A small-molecule ligand and the protein it binds are described below.
Small molecule (SMILES): [H]/N=C(\N)c1ccc(C[C@H](O)C(=O)O)cc1

Binding-site contacts:
Ligand atom O1 contacts residue GLN191 of chain 1.A at 3.4 Å (h-bond).
Ligand atom C2 contacts residue SER194 of chain 1.A at 1.4 Å.
Ligand atom O2 contacts residue ASP193 of chain 1.A at 3.2 Å (salt-bridge).
Ligand atom C2 contacts residue HIS44 of chain 1.A at 3.6 Å.
Ligand atom N2 contacts residue GLY225 of chain 1.A at 3.9 Å.
Ligand atom C contacts residue TRP214 of chain 1.A at 3.7 Å (hydrophobic).
Ligand atom C3' contacts residue GLY217 of chain 1.A at 3.7 Å.
Ligand atom C6' contacts residue SER213 of chain 1.A at 3.7 Å.
Ligand atom C1 contacts residue HIS44 of chain 1.A at 3.7 Å.
Ligand atom O2 contacts residue SER194 of chain 1.A at 2.3 Å (h-bond).
Ligand atom C5' contacts residue TRP214 of chain 1.A at 3.9 Å (hydrophobic).
Ligand atom C6' contacts residue VAL212 of chain 1.A at 3.7 Å (hydrophobic).
Ligand atom O2 contacts residue CYS190 of chain 1.A at 3.4 Å (h-bond).
Ligand atom C4' contacts residue TRP214 of chain 1.A at 3.8 Å (hydrophobic).
Ligand atom C6' contacts residue SER194 of chain 1.A at 3.1 Å.
Ligand atom O1 contacts residue GLY192 of chain 1.A at 2.8 Å (h-bond).
Ligand atom C contacts residue SER189 of chain 1.A at 3.4 Å.
Ligand atom C5' contacts residue SER189 of chain 1.A at 3.5 Å.
Ligand atom C2 contacts residue GLY192 of chain 1.A at 3.9 Å.
Ligand atom OXT contacts residue SER194 of chain 1.A at 3.1 Å (h-bond).
Ligand atom O2 contacts residue GLN191 of chain 1.A at 3.6 Å.
Ligand atom N2 contacts residue ASP188 of chain 1.A at 3.3 Å (salt-bridge).
Ligand atom OXT contacts residue HIS44 of chain 1.A at 3.0 Å (h-bond).
Ligand atom C4' contacts residue SER189 of chain 1.A at 3.9 Å.
Ligand atom N2 contacts residue SER189 of chain 1.A at 2.5 Å (h-bond).
Ligand atom C contacts residue ASP188 of chain 1.A at 3.7 Å.
Ligand atom C contacts residue GLY217 of chain 1.A at 3.7 Å.
Ligand atom N1 contacts residue ASP188 of chain 1.A at 3.0 Å (salt-bridge).
Ligand atom O1 contacts residue PHE28 of chain 1.A at 4.0 Å.
Ligand atom C1 contacts residue GLN191 of chain 1.A at 4.0 Å.
Ligand atom C5' contacts residue VAL212 of chain 1.A at 3.6 Å (hydrophobic).
Ligand atom C3 contacts residue SER194 of chain 1.A at 2.5 Å.
Ligand atom N1 contacts residue GLY217 of chain 1.A at 2.6 Å (h-bond).
Ligand atom C1' contacts residue SER194 of chain 1.A at 3.2 Å.
Ligand atom O1 contacts residue SER194 of chain 1.A at 3.6 Å.
Ligand atom N1 contacts residue SER189 of chain 1.A at 3.5 Å (h-bond).
Ligand atom C1 contacts residue GLY192 of chain 1.A at 3.9 Å.
Ligand atom C1 contacts residue SER194 of chain 1.A at 2.7 Å.
Ligand atom N2 contacts residue TRP214 of chain 1.A at 3.6 Å.
Ligand atom O2 contacts residue GLY192 of chain 1.A at 2.9 Å (h-bond).

Sequence of chain 1.A:
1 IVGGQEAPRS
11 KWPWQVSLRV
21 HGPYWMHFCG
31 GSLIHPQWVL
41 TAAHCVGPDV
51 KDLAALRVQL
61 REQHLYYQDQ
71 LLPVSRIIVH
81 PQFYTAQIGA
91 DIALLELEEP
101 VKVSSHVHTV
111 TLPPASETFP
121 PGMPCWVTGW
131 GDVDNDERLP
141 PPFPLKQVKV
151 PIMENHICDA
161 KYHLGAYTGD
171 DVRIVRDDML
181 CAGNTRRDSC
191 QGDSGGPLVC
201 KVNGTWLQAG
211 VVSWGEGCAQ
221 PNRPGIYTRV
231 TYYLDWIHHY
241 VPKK